Binding-site contacts:
Ligand atom CAH contacts residue ARG54 of chain 1.B at 3.6 Å.
Ligand atom CAH contacts residue GLU97 of chain 2.B at 4.0 Å.
Ligand atom CAI contacts residue GLU57 of chain 1.B at 3.4 Å.
Ligand atom CAB contacts residue LEU55 of chain 1.B at 4.1 Å (hydrophobic).
Ligand atom CAB contacts residue LEU99 of chain 1.B at 3.6 Å (hydrophobic).
Ligand atom CAJ contacts residue GLU97 of chain 2.B at 3.5 Å.
Ligand atom CAI contacts residue GLU97 of chain 2.B at 3.9 Å.
Ligand atom CAJ contacts residue LEU98 of chain 2.B at 4.3 Å (hydrophobic).
Ligand atom CAK contacts residue GLU97 of chain 2.B at 3.8 Å.
Ligand atom CAB contacts residue TYR94 of chain 2.B at 4.3 Å (hydrophobic).
Ligand atom CAF contacts residue GLU97 of chain 2.B at 3.6 Å.
Ligand atom OAE contacts residue TYR94 of chain 2.B at 3.1 Å.
Ligand atom OAD contacts residue GLU57 of chain 1.B at 2.5 Å (salt-bridge).
Ligand atom CAG contacts residue TYR94 of chain 2.B at 3.6 Å (hydrophobic).
Ligand atom CAC contacts residue GLU97 of chain 2.B at 4.1 Å.
Ligand atom OAE contacts residue GLU97 of chain 2.B at 3.8 Å.
Ligand atom CAJ contacts residue TYR94 of chain 2.B at 3.8 Å (hydrophobic).
Ligand atom CAA contacts residue ARG54 of chain 1.B at 3.4 Å.
Ligand atom CAG contacts residue GLU97 of chain 2.B at 3.5 Å.
Ligand atom OAD contacts residue ARG54 of chain 1.B at 4.0 Å.
Ligand atom CAA contacts residue LEU55 of chain 1.B at 3.8 Å (hydrophobic).
Ligand atom CAC contacts residue ARG54 of chain 1.B at 4.1 Å.
Ligand atom CAH contacts residue GLU57 of chain 1.B at 3.6 Å.
Ligand atom OAE contacts residue LEU98 of chain 2.B at 3.5 Å (h-bond).
Ligand atom CAC contacts residue LEU98 of chain 2.B at 3.9 Å (hydrophobic).
Ligand atom CAB contacts residue LEU98 of chain 2.B at 4.3 Å (hydrophobic).
Ligand atom CAI contacts residue ARG54 of chain 1.B at 4.3 Å.
Ligand atom CAC contacts residue ALA101 of chain 2.B at 3.9 Å (hydrophobic).

Sequence of chain 1.B:
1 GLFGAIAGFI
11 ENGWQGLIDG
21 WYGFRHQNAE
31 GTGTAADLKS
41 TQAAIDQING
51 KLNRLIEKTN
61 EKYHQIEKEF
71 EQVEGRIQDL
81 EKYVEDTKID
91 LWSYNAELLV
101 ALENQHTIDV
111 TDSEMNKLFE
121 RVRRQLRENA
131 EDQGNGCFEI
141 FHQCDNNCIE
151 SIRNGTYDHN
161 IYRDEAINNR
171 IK

Sequence of chain 2.B:
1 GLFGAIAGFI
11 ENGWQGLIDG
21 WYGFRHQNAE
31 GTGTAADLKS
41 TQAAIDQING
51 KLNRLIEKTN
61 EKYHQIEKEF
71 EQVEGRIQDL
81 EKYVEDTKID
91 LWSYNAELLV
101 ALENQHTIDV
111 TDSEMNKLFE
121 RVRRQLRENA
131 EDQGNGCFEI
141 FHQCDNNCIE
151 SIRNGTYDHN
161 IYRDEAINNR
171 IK

This small molecule binds to this protein.
Small molecule (SMILES): CC(C)(C)c1cc(O)ccc1O